Binding-site contacts:
Ligand atom C7 contacts residue GLN580 of chain 1.C at 4.2 Å.
Ligand atom C6 contacts residue GLN580 of chain 1.C at 4.5 Å.
Ligand atom C2 contacts residue ASN331 of chain 1.C at 2.5 Å.
Ligand atom O5 contacts residue GLN580 of chain 1.C at 3.4 Å.
Ligand atom N2 contacts residue ASN331 of chain 1.C at 2.9 Å (h-bond).
Ligand atom C2 contacts residue GLN580 of chain 1.C at 3.4 Å.
Ligand atom C4 contacts residue GLN580 of chain 1.C at 3.9 Å.
Ligand atom C6 contacts residue LEU582 of chain 1.C at 3.7 Å (hydrophobic).
Ligand atom O7 contacts residue GLN580 of chain 1.C at 3.5 Å (h-bond).
Ligand atom C7 contacts residue ASN331 of chain 1.C at 3.2 Å.
Ligand atom C4 contacts residue ASN331 of chain 1.C at 4.2 Å.
Ligand atom C3 contacts residue ASN331 of chain 1.C at 3.8 Å.
Ligand atom C5 contacts residue ASN331 of chain 1.C at 3.7 Å.
Ligand atom C3 contacts residue GLN580 of chain 1.C at 3.9 Å.
Ligand atom C5 contacts residue GLN580 of chain 1.C at 4.3 Å.
Ligand atom C1 contacts residue GLN580 of chain 1.C at 3.9 Å.
Ligand atom O5 contacts residue ASN331 of chain 1.C at 2.4 Å (h-bond).
Ligand atom O3 contacts residue GLN580 of chain 1.C at 3.8 Å.
Ligand atom C1 contacts residue ASN331 of chain 1.C at 1.4 Å.
Ligand atom O7 contacts residue ASN331 of chain 1.C at 3.1 Å (h-bond).
Ligand atom N2 contacts residue GLN580 of chain 1.C at 4.2 Å.
Ligand atom C8 contacts residue ASN331 of chain 1.C at 4.4 Å.

The small molecule below binds the protein below.
Small molecule (SMILES): CC(=O)N[C@@H]1[C@@H](O)[C@H](O)[C@@H](CO)O[C@H]1O

Sequence of chain 1.C:
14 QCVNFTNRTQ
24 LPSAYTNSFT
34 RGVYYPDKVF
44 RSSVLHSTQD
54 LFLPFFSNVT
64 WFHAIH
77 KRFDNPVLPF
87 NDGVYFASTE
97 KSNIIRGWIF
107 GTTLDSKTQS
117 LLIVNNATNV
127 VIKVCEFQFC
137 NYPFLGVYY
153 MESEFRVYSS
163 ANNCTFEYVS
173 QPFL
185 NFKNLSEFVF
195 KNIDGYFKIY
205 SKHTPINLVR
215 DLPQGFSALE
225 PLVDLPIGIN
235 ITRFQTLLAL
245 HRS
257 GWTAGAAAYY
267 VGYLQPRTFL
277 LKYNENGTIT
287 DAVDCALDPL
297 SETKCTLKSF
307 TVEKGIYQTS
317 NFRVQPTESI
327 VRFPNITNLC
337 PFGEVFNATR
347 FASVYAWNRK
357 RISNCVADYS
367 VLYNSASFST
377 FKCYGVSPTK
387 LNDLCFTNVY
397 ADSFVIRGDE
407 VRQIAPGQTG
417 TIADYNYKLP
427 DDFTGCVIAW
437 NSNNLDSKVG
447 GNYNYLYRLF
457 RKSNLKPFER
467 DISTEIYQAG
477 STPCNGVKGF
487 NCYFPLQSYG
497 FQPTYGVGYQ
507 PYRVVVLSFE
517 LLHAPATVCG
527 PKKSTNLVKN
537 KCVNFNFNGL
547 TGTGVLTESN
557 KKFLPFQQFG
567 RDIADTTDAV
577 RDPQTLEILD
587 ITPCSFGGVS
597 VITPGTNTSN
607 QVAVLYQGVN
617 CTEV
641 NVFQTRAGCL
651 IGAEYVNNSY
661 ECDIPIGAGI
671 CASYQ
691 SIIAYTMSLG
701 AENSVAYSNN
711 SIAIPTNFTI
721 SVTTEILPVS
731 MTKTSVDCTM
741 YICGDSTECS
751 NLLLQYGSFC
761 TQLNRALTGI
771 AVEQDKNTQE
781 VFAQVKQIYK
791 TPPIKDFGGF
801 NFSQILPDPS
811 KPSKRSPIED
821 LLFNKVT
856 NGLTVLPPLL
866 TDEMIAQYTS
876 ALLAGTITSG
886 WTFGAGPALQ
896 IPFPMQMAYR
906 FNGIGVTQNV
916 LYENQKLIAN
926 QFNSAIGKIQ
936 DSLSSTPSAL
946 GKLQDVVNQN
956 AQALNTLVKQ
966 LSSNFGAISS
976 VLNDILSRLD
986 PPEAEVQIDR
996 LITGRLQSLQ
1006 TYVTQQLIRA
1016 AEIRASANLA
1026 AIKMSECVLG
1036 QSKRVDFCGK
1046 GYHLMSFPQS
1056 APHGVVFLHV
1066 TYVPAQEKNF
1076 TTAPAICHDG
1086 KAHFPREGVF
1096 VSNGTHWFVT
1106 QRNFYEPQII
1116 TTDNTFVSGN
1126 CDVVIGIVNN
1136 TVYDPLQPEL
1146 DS